Sequence of chain 4.A:
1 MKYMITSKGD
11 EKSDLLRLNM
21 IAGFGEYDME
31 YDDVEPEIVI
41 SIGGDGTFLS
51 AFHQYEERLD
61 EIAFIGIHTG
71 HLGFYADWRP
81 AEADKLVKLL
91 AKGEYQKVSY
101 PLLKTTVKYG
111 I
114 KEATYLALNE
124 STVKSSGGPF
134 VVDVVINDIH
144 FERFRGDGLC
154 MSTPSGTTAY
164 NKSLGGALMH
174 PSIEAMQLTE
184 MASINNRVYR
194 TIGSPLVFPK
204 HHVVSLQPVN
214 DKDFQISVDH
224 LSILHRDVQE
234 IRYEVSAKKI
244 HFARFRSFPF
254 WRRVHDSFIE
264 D

Sequence of chain 1.A:
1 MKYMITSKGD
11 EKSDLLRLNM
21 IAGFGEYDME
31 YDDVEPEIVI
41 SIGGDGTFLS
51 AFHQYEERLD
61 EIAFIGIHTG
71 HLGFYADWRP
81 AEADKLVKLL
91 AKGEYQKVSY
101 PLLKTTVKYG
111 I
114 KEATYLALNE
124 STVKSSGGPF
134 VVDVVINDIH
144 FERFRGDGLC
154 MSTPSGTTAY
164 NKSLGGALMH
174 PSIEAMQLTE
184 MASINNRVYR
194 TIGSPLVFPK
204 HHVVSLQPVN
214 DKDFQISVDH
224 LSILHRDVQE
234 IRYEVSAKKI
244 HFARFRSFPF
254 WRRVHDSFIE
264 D

Binding-site contacts:
Ligand atom N12 contacts residue ASP150 of chain 1.A at 3.0 Å (salt-bridge).
Ligand atom C27 contacts residue HIS223 of chain 4.A at 3.2 Å.
Ligand atom N12 contacts residue ALA185 of chain 1.A at 3.0 Å (h-bond).
Ligand atom O6 contacts residue GLU123 of chain 4.A at 2.6 Å (salt-bridge).
Ligand atom N11 contacts residue ALA185 of chain 1.A at 3.7 Å.
Ligand atom N4 contacts residue TYR75 of chain 4.A at 3.4 Å (h-bond).
Ligand atom N4 contacts residue SER158 of chain 4.A at 3.0 Å (h-bond).
Ligand atom N5 contacts residue THR161 of chain 4.A at 2.6 Å (h-bond).
Ligand atom O8 contacts residue HIS223 of chain 4.A at 2.9 Å (h-bond).
Ligand atom C11 contacts residue THR161 of chain 4.A at 3.2 Å.
Ligand atom N5 contacts residue PHE74 of chain 4.A at 3.5 Å.
Ligand atom N2 contacts residue ASP45 of chain 4.A at 3.5 Å (salt-bridge).
Ligand atom N contacts residue PRO132 of chain 1.A at 3.6 Å.
Ligand atom C20 contacts residue GLU123 of chain 4.A at 3.2 Å.
Ligand atom C22 contacts residue TYR163 of chain 4.A at 3.7 Å (hydrophobic).
Ligand atom O5 contacts residue GLU123 of chain 4.A at 2.5 Å (salt-bridge).
Ligand atom C9 contacts residue ALA162 of chain 4.A at 3.6 Å (hydrophobic).
Ligand atom C12 contacts residue ASP45 of chain 4.A at 3.6 Å.
Ligand atom N4 contacts residue THR161 of chain 4.A at 3.7 Å.
Ligand atom N10 contacts residue TYR163 of chain 4.A at 3.5 Å (h-bond).
Ligand atom O5 contacts residue TYR163 of chain 4.A at 3.2 Å (h-bond).
Ligand atom C25 contacts residue TYR163 of chain 4.A at 3.6 Å (hydrophobic).
Ligand atom C19 contacts residue GLU123 of chain 4.A at 3.3 Å.
Ligand atom O5 contacts residue ALA162 of chain 4.A at 3.2 Å.
Ligand atom O2 contacts residue ASP45 of chain 4.A at 2.8 Å (salt-bridge).
Ligand atom C8 contacts residue ASP45 of chain 4.A at 3.7 Å.
Ligand atom C10 contacts residue ALA162 of chain 4.A at 3.6 Å (hydrophobic).
Ligand atom C24 contacts residue SER166 of chain 4.A at 3.1 Å.
Ligand atom C13 contacts residue ASP45 of chain 4.A at 3.6 Å.
Ligand atom C11 contacts residue PHE74 of chain 4.A at 3.7 Å (hydrophobic).
Ligand atom C10 contacts residue THR161 of chain 4.A at 3.6 Å.
Ligand atom N4 contacts residue ASN122 of chain 4.A at 3.0 Å (h-bond).
Ligand atom O6 contacts residue ASN122 of chain 4.A at 3.1 Å (h-bond).
Ligand atom N12 contacts residue TYR163 of chain 4.A at 3.6 Å.
Ligand atom O7 contacts residue HIS223 of chain 4.A at 3.4 Å.
Ligand atom N3 contacts residue ASN122 of chain 4.A at 2.9 Å (h-bond).
Ligand atom O5 contacts residue ASN122 of chain 4.A at 3.5 Å (h-bond).
Ligand atom C6 contacts residue ASP45 of chain 4.A at 3.5 Å.
Ligand atom O7 contacts residue GLY46 of chain 4.A at 3.7 Å.
Ligand atom N11 contacts residue SER166 of chain 4.A at 3.1 Å (h-bond).

A small-molecule ligand and the protein it binds are described below.
Small molecule (SMILES): NCCC(=O)NC[C@H]1O[C@@H](n2c(C#CCN(CC(=O)O)C[C@H]3O[C@@H](n4cnc5c(N)ncnc54)[C@H](O)[C@@H]3O)nc3c(N)ncnc32)[C@H](O)[C@@H]1O